Binding-site contacts:
Ligand atom N2 contacts residue ASN200 of chain 60.E at 3.3 Å (h-bond).
Ligand atom O7 contacts residue LYS203 of chain 60.E at 4.0 Å.
Ligand atom C8 contacts residue LEU192 of chain 60.E at 3.7 Å (hydrophobic).
Ligand atom C5 contacts residue SER197 of chain 60.E at 4.2 Å.
Ligand atom C1 contacts residue ASN200 of chain 60.E at 1.4 Å.
Ligand atom O5 contacts residue ASN200 of chain 60.E at 2.5 Å (h-bond).
Ligand atom O7 contacts residue ASN200 of chain 60.E at 3.3 Å (h-bond).
Ligand atom C2 contacts residue ASN200 of chain 60.E at 2.5 Å.
Ligand atom C6 contacts residue ASN200 of chain 60.E at 3.3 Å.
Ligand atom C3 contacts residue ASN200 of chain 60.E at 3.7 Å.
Ligand atom C7 contacts residue ASN200 of chain 60.E at 3.6 Å.
Ligand atom C2 contacts residue LEU192 of chain 60.E at 4.3 Å (hydrophobic).
Ligand atom C6 contacts residue SER197 of chain 60.E at 4.3 Å.
Ligand atom C8 contacts residue VAL205 of chain 60.E at 3.7 Å (hydrophobic).
Ligand atom C5 contacts residue ASN200 of chain 60.E at 3.3 Å.
Ligand atom C1 contacts residue LEU192 of chain 60.E at 3.9 Å (hydrophobic).
Ligand atom C6 contacts residue LEU199 of chain 60.E at 4.1 Å (hydrophobic).
Ligand atom O5 contacts residue SER197 of chain 60.E at 4.0 Å.
Ligand atom C7 contacts residue LEU192 of chain 60.E at 3.8 Å (hydrophobic).
Ligand atom O6 contacts residue ASN200 of chain 60.E at 3.0 Å (h-bond).
Ligand atom N2 contacts residue LEU192 of chain 60.E at 3.5 Å.
Ligand atom C4 contacts residue ASN200 of chain 60.E at 3.8 Å.

This protein binds this small molecule.
Small molecule (SMILES): CC(=O)N[C@@H]1[C@@H](O)[C@H](O)[C@@H](CO)O[C@H]1O

Sequence of chain 60.E:
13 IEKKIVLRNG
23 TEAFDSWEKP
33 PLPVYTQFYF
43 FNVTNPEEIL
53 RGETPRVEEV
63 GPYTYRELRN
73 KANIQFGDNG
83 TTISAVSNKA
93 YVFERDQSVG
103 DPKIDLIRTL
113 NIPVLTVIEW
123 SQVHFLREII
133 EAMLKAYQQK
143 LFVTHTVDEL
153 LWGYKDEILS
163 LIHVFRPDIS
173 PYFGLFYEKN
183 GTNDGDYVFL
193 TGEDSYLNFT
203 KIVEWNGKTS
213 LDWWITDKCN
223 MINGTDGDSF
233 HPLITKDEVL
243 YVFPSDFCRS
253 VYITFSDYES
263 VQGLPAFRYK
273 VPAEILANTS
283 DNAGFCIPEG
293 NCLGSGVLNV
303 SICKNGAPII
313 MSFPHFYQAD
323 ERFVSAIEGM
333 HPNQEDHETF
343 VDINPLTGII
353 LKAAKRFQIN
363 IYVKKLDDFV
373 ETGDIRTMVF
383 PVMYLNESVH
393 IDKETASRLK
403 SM